Binding-site contacts:
Ligand atom O4 contacts residue ARG228 of chain 1.C at 3.3 Å (salt-bridge).
Ligand atom O3 contacts residue ARG228 of chain 1.C at 3.1 Å (salt-bridge).
Ligand atom O5 contacts residue GLY98 of chain 1.C at 4.3 Å.
Ligand atom C7 contacts residue LEU99 of chain 1.C at 4.5 Å (hydrophobic).
Ligand atom C3 contacts residue ARG228 of chain 1.C at 4.0 Å.
Ligand atom O3 contacts residue GLY227 of chain 1.C at 3.4 Å.
Ligand atom O5 contacts residue LEU99 of chain 1.C at 3.3 Å (h-bond).
Ligand atom O6 contacts residue TYR100 of chain 1.C at 3.3 Å (h-bond).
Ligand atom C6 contacts residue ALA207 of chain 1.C at 3.6 Å (hydrophobic).
Ligand atom O4 contacts residue ASN14 of chain 1.C at 3.1 Å (h-bond).
Ligand atom C4 contacts residue ARG228 of chain 1.C at 4.0 Å.
Ligand atom C3 contacts residue GLY227 of chain 1.C at 4.3 Å.
Ligand atom C4 contacts residue GLY98 of chain 1.C at 4.2 Å.
Ligand atom C5 contacts residue LEU99 of chain 1.C at 4.0 Å (hydrophobic).
Ligand atom C6 contacts residue TYR100 of chain 1.C at 3.6 Å (hydrophobic).
Ligand atom O5 contacts residue TYR100 of chain 1.C at 4.3 Å.
Ligand atom C4 contacts residue ASN14 of chain 1.C at 4.0 Å.
Ligand atom O6 contacts residue GLY98 of chain 1.C at 3.3 Å (h-bond).
Ligand atom O6 contacts residue THR97 of chain 1.C at 4.2 Å.
Ligand atom C6 contacts residue TYR12 of chain 1.C at 3.7 Å (hydrophobic).
Ligand atom O6 contacts residue ALA207 of chain 1.C at 3.3 Å.
Ligand atom O4 contacts residue GLY227 of chain 1.C at 3.7 Å.
Ligand atom O2 contacts residue GLY98 of chain 1.C at 3.9 Å.
Ligand atom C6 contacts residue LEU99 of chain 1.C at 3.8 Å (hydrophobic).
Ligand atom O6 contacts residue LEU99 of chain 1.C at 3.3 Å (h-bond).
Ligand atom O4 contacts residue ASP208 of chain 1.C at 3.9 Å.
Ligand atom C4 contacts residue GLY227 of chain 1.C at 4.0 Å.
Ligand atom O2 contacts residue LEU99 of chain 1.C at 3.6 Å.
Ligand atom O4 contacts residue TYR12 of chain 1.C at 4.1 Å.
Ligand atom C4 contacts residue LEU99 of chain 1.C at 4.3 Å (hydrophobic).
Ligand atom C3 contacts residue ASN14 of chain 1.C at 4.1 Å.
Ligand atom C5 contacts residue TYR12 of chain 1.C at 3.9 Å (hydrophobic).
Ligand atom C1 contacts residue LEU99 of chain 1.C at 4.0 Å (hydrophobic).
Ligand atom C5 contacts residue ASN14 of chain 1.C at 4.3 Å.
Ligand atom O6 contacts residue ASP208 of chain 1.C at 4.2 Å.
Ligand atom O3 contacts residue THR226 of chain 1.C at 4.4 Å.
Ligand atom C2 contacts residue LEU99 of chain 1.C at 4.5 Å (hydrophobic).

The small molecule below binds the protein below.
Small molecule (SMILES): CO[C@H]1O[C@H](CO)[C@@H](O)[C@H](O)[C@@H]1O

Sequence of chain 1.C:
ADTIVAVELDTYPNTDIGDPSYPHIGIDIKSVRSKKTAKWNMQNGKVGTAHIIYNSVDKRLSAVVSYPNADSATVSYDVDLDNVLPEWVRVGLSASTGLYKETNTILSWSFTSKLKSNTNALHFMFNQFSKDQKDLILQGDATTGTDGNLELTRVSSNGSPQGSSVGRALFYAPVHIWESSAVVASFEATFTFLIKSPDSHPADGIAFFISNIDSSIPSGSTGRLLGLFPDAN